The protein below binds the small molecule below.
Small molecule (SMILES): COC(=O)c1ccccc1CS(=O)(=O)NC(=O)Nc1nc(OC)cc(OC)n1

Sequence of chain 1.M:
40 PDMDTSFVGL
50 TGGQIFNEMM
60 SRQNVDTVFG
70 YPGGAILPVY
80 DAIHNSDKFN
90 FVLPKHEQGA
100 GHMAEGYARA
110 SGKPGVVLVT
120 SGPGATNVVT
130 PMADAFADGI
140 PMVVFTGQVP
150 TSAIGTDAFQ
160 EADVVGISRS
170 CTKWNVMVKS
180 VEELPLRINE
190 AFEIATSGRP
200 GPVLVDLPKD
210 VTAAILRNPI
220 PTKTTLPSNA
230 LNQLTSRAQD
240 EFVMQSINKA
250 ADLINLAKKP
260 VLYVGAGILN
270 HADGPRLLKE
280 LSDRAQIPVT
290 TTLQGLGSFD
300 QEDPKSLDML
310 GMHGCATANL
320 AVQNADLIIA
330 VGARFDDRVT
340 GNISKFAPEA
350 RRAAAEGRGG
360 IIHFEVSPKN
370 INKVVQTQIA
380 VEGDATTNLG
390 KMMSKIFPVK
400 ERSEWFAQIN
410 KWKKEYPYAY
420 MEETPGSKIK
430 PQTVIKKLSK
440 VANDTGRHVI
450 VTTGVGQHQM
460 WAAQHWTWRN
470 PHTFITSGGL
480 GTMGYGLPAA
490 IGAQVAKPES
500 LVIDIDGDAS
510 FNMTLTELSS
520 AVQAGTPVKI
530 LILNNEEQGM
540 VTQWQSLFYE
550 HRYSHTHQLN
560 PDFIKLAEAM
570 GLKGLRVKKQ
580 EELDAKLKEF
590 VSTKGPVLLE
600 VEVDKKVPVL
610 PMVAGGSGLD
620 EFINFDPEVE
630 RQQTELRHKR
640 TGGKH

Binding-site contacts:
Ligand atom NAP contacts residue TRP543 of chain 1.M at 3.7 Å.
Ligand atom CAB contacts residue ARG337 of chain 1.M at 3.7 Å.
Ligand atom OAE contacts residue ALA74 of chain 1.N at 3.5 Å.
Ligand atom CAA contacts residue ALA74 of chain 1.N at 3.4 Å (hydrophobic).
Ligand atom OAT contacts residue TRP543 of chain 1.M at 3.7 Å.
Ligand atom CAK contacts residue VAL148 of chain 1.N at 3.5 Å (hydrophobic).
Ligand atom C5 contacts residue MET539 of chain 1.M at 3.6 Å (hydrophobic).
Ligand atom CAW contacts residue PRO149 of chain 1.N at 3.5 Å (hydrophobic).
Ligand atom C4 contacts residue TRP543 of chain 1.M at 3.5 Å (hydrophobic).
Ligand atom CAC contacts residue VAL540 of chain 1.M at 3.6 Å (hydrophobic).
Ligand atom N3 contacts residue GLY73 of chain 1.N at 3.5 Å.
Ligand atom CAI contacts residue ASP336 of chain 1.M at 3.1 Å.
Ligand atom NAP contacts residue GLY73 of chain 1.N at 3.4 Å.
Ligand atom CAH contacts residue ASP336 of chain 1.M at 3.6 Å.
Ligand atom N1 contacts residue TRP543 of chain 1.M at 3.6 Å.
Ligand atom C2 contacts residue GLY73 of chain 1.N at 3.7 Å.
Ligand atom C6 contacts residue PHE158 of chain 1.N at 3.6 Å (hydrophobic).
Ligand atom OAG contacts residue ARG337 of chain 1.M at 2.8 Å (salt-bridge).
Ligand atom OAD contacts residue GLY73 of chain 1.N at 3.7 Å.
Ligand atom OAE contacts residue VAL148 of chain 1.N at 3.3 Å.
Ligand atom OAS contacts residue ARG337 of chain 1.M at 2.9 Å (salt-bridge).
Ligand atom NAQ contacts residue TRP543 of chain 1.M at 3.4 Å.
Ligand atom OAS contacts residue PHE158 of chain 1.N at 3.2 Å.
Ligand atom CBA contacts residue PRO149 of chain 1.N at 3.5 Å (hydrophobic).
Ligand atom CAB contacts residue FAD1 of chain 1.IB at 3.7 Å.
Ligand atom N1 contacts residue ARG337 of chain 1.M at 3.4 Å (salt-bridge).
Ligand atom CAJ contacts residue ARG337 of chain 1.M at 3.3 Å.
Ligand atom OAE contacts residue PRO149 of chain 1.N at 3.6 Å.
Ligand atom C2 contacts residue TRP543 of chain 1.M at 3.6 Å (hydrophobic).
Ligand atom CAH contacts residue ARG337 of chain 1.M at 3.4 Å.
Ligand atom OAD contacts residue LYS208 of chain 1.N at 3.1 Å.
Ligand atom CAU contacts residue TRP543 of chain 1.M at 3.5 Å (hydrophobic).
Ligand atom CAA contacts residue GLN159 of chain 1.N at 3.5 Å.
Ligand atom CAK contacts residue PHE158 of chain 1.N at 3.4 Å (hydrophobic).
Ligand atom C6 contacts residue ARG337 of chain 1.M at 3.6 Å.
Ligand atom OAT contacts residue MET539 of chain 1.M at 3.2 Å.
Ligand atom N3 contacts residue TRP543 of chain 1.M at 3.6 Å.
Ligand atom NAQ contacts residue ARG337 of chain 1.M at 3.5 Å (salt-bridge).
Ligand atom CAW contacts residue ARG337 of chain 1.M at 3.7 Å.
Ligand atom CAB contacts residue MET311 of chain 1.M at 3.5 Å (hydrophobic).

Sequence of chain 1.N:
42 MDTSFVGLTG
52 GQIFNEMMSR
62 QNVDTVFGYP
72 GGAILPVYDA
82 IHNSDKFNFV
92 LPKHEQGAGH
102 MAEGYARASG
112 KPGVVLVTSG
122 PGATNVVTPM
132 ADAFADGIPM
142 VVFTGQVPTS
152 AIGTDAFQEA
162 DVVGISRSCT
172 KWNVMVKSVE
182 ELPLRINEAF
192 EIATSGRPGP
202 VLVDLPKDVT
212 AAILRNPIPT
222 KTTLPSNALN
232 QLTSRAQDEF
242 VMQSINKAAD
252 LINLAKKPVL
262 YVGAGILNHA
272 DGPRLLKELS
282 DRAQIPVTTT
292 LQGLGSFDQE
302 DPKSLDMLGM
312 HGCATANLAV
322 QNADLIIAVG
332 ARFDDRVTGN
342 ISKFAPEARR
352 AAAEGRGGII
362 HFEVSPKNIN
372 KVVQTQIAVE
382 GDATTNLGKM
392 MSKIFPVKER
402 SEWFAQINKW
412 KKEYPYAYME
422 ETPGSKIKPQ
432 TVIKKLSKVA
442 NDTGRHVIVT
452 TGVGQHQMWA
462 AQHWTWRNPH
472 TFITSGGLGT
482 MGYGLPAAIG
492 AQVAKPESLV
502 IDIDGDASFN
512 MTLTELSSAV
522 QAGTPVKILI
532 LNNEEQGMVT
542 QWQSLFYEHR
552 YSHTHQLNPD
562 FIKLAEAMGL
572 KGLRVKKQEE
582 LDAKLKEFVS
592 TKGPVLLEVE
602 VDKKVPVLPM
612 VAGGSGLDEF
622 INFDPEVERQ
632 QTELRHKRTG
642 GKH